Binding-site contacts:
Ligand atom C8 contacts residue ASN113 of chain 1.D at 4.2 Å.
Ligand atom C1 contacts residue ALA116 of chain 1.D at 4.2 Å (hydrophobic).
Ligand atom C2 contacts residue TRP257 of chain 1.D at 3.6 Å (hydrophobic).
Ligand atom C3 contacts residue ASN113 of chain 1.D at 3.4 Å.
Ligand atom N2 contacts residue ASN113 of chain 1.D at 2.5 Å (h-bond).
Ligand atom N2 contacts residue TRP257 of chain 1.D at 3.9 Å.
Ligand atom O5 contacts residue ASN113 of chain 1.D at 2.7 Å (h-bond).
Ligand atom C7 contacts residue TRP257 of chain 1.D at 4.0 Å (hydrophobic).
Ligand atom O5 contacts residue TRP257 of chain 1.D at 4.1 Å.
Ligand atom O7 contacts residue ASN113 of chain 1.D at 4.3 Å.
Ligand atom O6 contacts residue LEU261 of chain 1.D at 4.0 Å.
Ligand atom C2 contacts residue ASN113 of chain 1.D at 2.5 Å.
Ligand atom C1 contacts residue ASN113 of chain 1.D at 1.4 Å.
Ligand atom C5 contacts residue SER115 of chain 1.D at 4.0 Å.
Ligand atom C5 contacts residue ASN113 of chain 1.D at 3.6 Å.
Ligand atom C1 contacts residue SER115 of chain 1.D at 4.0 Å.
Ligand atom O5 contacts residue ALA116 of chain 1.D at 3.9 Å.
Ligand atom C7 contacts residue ASN113 of chain 1.D at 3.5 Å.
Ligand atom C1 contacts residue TRP257 of chain 1.D at 4.0 Å (hydrophobic).
Ligand atom O5 contacts residue SER115 of chain 1.D at 3.9 Å.
Ligand atom O7 contacts residue TRP257 of chain 1.D at 3.9 Å.
Ligand atom C4 contacts residue ASN113 of chain 1.D at 4.2 Å.

This protein binds this small molecule.
Small molecule (SMILES): CC(=O)N[C@H]1[C@H](O[C@H]2[C@H](O)[C@@H](NC(C)=O)CO[C@@H]2CO)O[C@H](CO)[C@@H](O)[C@@H]1O

Sequence of chain 1.D:
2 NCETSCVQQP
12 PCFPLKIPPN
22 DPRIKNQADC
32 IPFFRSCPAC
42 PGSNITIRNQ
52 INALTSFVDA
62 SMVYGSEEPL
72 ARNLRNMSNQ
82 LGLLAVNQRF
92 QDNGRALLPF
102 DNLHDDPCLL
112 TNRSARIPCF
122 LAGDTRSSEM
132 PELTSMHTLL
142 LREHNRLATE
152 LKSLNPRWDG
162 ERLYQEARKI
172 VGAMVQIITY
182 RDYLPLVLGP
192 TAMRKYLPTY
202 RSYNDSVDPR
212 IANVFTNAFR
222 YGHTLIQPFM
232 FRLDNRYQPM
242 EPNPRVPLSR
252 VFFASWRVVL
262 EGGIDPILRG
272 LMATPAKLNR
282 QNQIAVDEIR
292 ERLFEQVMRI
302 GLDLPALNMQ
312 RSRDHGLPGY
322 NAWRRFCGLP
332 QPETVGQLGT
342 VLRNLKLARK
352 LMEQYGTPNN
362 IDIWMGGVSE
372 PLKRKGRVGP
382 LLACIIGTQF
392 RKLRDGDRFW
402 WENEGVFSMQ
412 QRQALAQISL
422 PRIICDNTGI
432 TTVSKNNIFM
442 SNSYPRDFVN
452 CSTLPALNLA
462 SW